Binding-site contacts:
Ligand atom C6 contacts residue VAL232 of chain 1.A at 3.6 Å (hydrophobic).
Ligand atom O4 contacts residue SER245 of chain 1.A at 3.6 Å.
Ligand atom O3 contacts residue CYS188 of chain 1.A at 3.7 Å.
Ligand atom O5 contacts residue SER245 of chain 1.A at 3.2 Å (h-bond).
Ligand atom C4 contacts residue SER235 of chain 1.A at 3.2 Å.
Ligand atom C8 contacts residue GLU191 of chain 1.A at 3.3 Å.
Ligand atom O4 contacts residue THR247 of chain 1.A at 2.9 Å (h-bond).
Ligand atom C1 contacts residue GLN208 of chain 1.A at 3.7 Å.
Ligand atom C4 contacts residue CYS188 of chain 1.A at 3.8 Å (hydrophobic).
Ligand atom C2 contacts residue SER245 of chain 1.A at 3.9 Å.
Ligand atom O7 contacts residue SER245 of chain 1.A at 3.5 Å (h-bond).
Ligand atom C4 contacts residue THR247 of chain 1.A at 3.8 Å.
Ligand atom C4 contacts residue SER245 of chain 1.A at 3.5 Å.
Ligand atom O4 contacts residue SER235 of chain 1.A at 3.5 Å.
Ligand atom O2 contacts residue ASN193 of chain 1.A at 2.7 Å (h-bond).
Ligand atom C6 contacts residue SER235 of chain 1.A at 3.4 Å.
Ligand atom O4 contacts residue SER245 of chain 1.A at 3.2 Å (h-bond).
Ligand atom O5 contacts residue GLN208 of chain 1.A at 3.3 Å (h-bond).
Ligand atom C5 contacts residue THR247 of chain 1.A at 3.7 Å.
Ligand atom C4 contacts residue SER245 of chain 1.A at 3.5 Å.
Ligand atom O3 contacts residue SER245 of chain 1.A at 2.9 Å (h-bond).
Ligand atom C6 contacts residue THR247 of chain 1.A at 3.3 Å.
Ligand atom C5 contacts residue SER235 of chain 1.A at 3.8 Å.
Ligand atom C6 contacts residue ASP234 of chain 1.A at 3.1 Å.
Ligand atom C3 contacts residue GLY190 of chain 1.A at 3.4 Å.
Ligand atom O3 contacts residue TYR189 of chain 1.A at 3.4 Å.
Ligand atom O5 contacts residue ASP234 of chain 1.A at 3.2 Å (salt-bridge).
Ligand atom C6 contacts residue GLN208 of chain 1.A at 3.5 Å.
Ligand atom O6 contacts residue ASP234 of chain 1.A at 2.5 Å (salt-bridge).
Ligand atom C1 contacts residue SER245 of chain 1.A at 3.5 Å.
Ligand atom C6 contacts residue TYR246 of chain 1.A at 3.6 Å (hydrophobic).
Ligand atom O3 contacts residue ASN193 of chain 1.A at 3.5 Å.
Ligand atom O5 contacts residue THR247 of chain 1.A at 3.5 Å (h-bond).
Ligand atom O3 contacts residue GLY190 of chain 1.A at 2.7 Å (h-bond).
Ligand atom O4 contacts residue CYS188 of chain 1.A at 2.6 Å (h-bond).
Ligand atom C5 contacts residue ASP234 of chain 1.A at 3.8 Å.
Ligand atom O4 contacts residue TYR246 of chain 1.A at 3.5 Å.
Ligand atom C2 contacts residue ASN193 of chain 1.A at 3.4 Å.
Ligand atom C3 contacts residue SER245 of chain 1.A at 3.7 Å.
Ligand atom O2 contacts residue GLY190 of chain 1.A at 3.9 Å.

The protein below binds the small molecule below.
Small molecule (SMILES): CC(=O)N[C@H]1[C@H](O[C@H]2[C@@H](O)[C@@H](CO)O[C@@H](O[C@H]3[C@H](O)[C@@H](O)[C@@H](O)O[C@@H]3CO)[C@@H]2O)O[C@H](CO)[C@@H](O[C@@H]2O[C@@H](C)[C@@H](O)[C@@H](O)[C@@H]2O)[C@@H]1O[C@@H]1O[C@H](CO)[C@H](O)[C@H](O)[C@H]1O[C@@H]1O[C@@H](C)[C@@H](O)[C@@H](O)[C@@H]1O

Sequence of chain 1.A:
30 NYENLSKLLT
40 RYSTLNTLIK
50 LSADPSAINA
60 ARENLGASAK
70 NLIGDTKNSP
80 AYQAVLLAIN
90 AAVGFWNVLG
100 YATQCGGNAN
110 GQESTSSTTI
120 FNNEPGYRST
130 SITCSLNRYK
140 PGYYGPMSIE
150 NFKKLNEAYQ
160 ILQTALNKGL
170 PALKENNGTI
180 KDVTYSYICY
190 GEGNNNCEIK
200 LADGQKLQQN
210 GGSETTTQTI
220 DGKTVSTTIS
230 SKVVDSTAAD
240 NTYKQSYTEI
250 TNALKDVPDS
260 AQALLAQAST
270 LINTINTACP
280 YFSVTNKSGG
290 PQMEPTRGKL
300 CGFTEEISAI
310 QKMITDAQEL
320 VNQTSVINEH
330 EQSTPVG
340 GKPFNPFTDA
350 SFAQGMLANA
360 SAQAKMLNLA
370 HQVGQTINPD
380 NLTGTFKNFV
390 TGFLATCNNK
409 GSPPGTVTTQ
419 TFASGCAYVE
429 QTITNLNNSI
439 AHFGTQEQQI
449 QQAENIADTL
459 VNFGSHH